Binding-site contacts:
Ligand atom O contacts residue HIS18 of chain 2.C at 3.2 Å (h-bond).
Ligand atom N contacts residue ARG91 of chain 2.C at 3.6 Å (salt-bridge).
Ligand atom C2 contacts residue GLY89 of chain 2.C at 3.5 Å.
Ligand atom C3 contacts residue LYS88 of chain 2.C at 3.1 Å.
Ligand atom O3 contacts residue LYS88 of chain 2.C at 3.8 Å.
Ligand atom O contacts residue ARG91 of chain 2.C at 4.1 Å.
Ligand atom C contacts residue THR119 of chain 2.C at 4.5 Å.
Ligand atom C4 contacts residue THR94 of chain 2.C at 4.3 Å.
Ligand atom C1 contacts residue HIS18 of chain 2.C at 3.8 Å.
Ligand atom C contacts residue HIS18 of chain 2.C at 3.6 Å.
Ligand atom C1 contacts residue ARG91 of chain 2.C at 3.9 Å.
Ligand atom O2 contacts residue ARG91 of chain 2.C at 3.4 Å (salt-bridge).
Ligand atom O1 contacts residue SER128 of chain 2.C at 4.4 Å.
Ligand atom O contacts residue SER127 of chain 2.C at 3.7 Å.
Ligand atom C5 contacts residue ARG91 of chain 2.C at 3.1 Å.
Ligand atom C3 contacts residue THR94 of chain 2.C at 4.0 Å.
Ligand atom C4 contacts residue ARG91 of chain 2.C at 3.4 Å.
Ligand atom O contacts residue SER128 of chain 2.C at 3.2 Å (h-bond).
Ligand atom C5 contacts residue HIS18 of chain 2.C at 3.7 Å.
Ligand atom O1 contacts residue ARG91 of chain 2.C at 2.5 Å (salt-bridge).
Ligand atom C2 contacts residue LYS88 of chain 2.C at 4.1 Å.
Ligand atom C7 contacts residue ARG91 of chain 2.C at 3.7 Å.
Ligand atom C2 contacts residue ARG91 of chain 2.C at 3.9 Å.
Ligand atom C6 contacts residue SER128 of chain 2.C at 4.2 Å.
Ligand atom O1 contacts residue SER127 of chain 2.C at 3.4 Å.
Ligand atom N contacts residue VAL126 of chain 2.C at 4.5 Å.
Ligand atom O2 contacts residue THR94 of chain 2.C at 3.5 Å (h-bond).
Ligand atom C4 contacts residue LYS88 of chain 2.C at 3.8 Å.
Ligand atom O3 contacts residue ARG91 of chain 2.C at 4.4 Å.
Ligand atom C3 contacts residue GLY89 of chain 2.C at 3.3 Å.
Ligand atom O2 contacts residue LYS88 of chain 2.C at 3.9 Å.
Ligand atom C6 contacts residue HIS18 of chain 2.C at 3.8 Å.
Ligand atom C6 contacts residue SER127 of chain 2.C at 3.8 Å.
Ligand atom N contacts residue HIS18 of chain 2.C at 3.3 Å (h-bond).
Ligand atom C3 contacts residue ARG91 of chain 2.C at 3.9 Å.
Ligand atom C7 contacts residue LYS88 of chain 2.C at 3.6 Å.
Ligand atom C2 contacts residue LEU90 of chain 2.C at 4.2 Å (hydrophobic).
Ligand atom C7 contacts residue THR94 of chain 2.C at 4.3 Å.
Ligand atom C contacts residue GLY17 of chain 2.C at 3.4 Å.
Ligand atom C6 contacts residue ARG91 of chain 2.C at 3.1 Å.

Sequence of chain 2.C:
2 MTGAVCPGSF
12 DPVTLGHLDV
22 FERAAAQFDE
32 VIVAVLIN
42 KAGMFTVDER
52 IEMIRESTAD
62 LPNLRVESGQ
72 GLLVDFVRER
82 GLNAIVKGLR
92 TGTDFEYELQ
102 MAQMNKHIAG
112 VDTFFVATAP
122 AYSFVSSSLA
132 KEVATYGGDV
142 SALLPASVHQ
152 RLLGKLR

This protein binds this small molecule.
Small molecule (SMILES): Cc1ccc(C(=O)O)c(C(=O)O)n1